Binding-site contacts:
Ligand atom C10 contacts residue THR72 of chain 1.A at 3.9 Å.
Ligand atom C4 contacts residue THR106 of chain 1.A at 3.5 Å.
Ligand atom C15 contacts residue THR106 of chain 1.A at 3.6 Å.
Ligand atom C3 contacts residue THR106 of chain 1.A at 3.7 Å.
Ligand atom C3 contacts residue ALA100 of chain 1.A at 3.7 Å (hydrophobic).
Ligand atom C8 contacts residue JVN1 of chain 1.C at 3.8 Å.
Ligand atom C15 contacts residue GLY108 of chain 1.A at 3.9 Å.
Ligand atom C10 contacts residue GLY74 of chain 1.A at 3.8 Å.
Ligand atom C14 contacts residue ARG81 of chain 1.A at 3.9 Å.
Ligand atom C1 contacts residue ALA102 of chain 1.A at 4.0 Å (hydrophobic).
Ligand atom C2 contacts residue GLN110 of chain 1.A at 3.7 Å.
Ligand atom C2 contacts residue ASN101 of chain 1.A at 3.5 Å.
Ligand atom C6 contacts residue GLY71 of chain 1.A at 3.5 Å.
Ligand atom C14 contacts residue THR106 of chain 1.A at 3.2 Å.
Ligand atom C1 contacts residue GLN110 of chain 1.A at 3.6 Å.
Ligand atom O17 contacts residue SER80 of chain 1.A at 2.8 Å (h-bond).
Ligand atom C14 contacts residue SER80 of chain 1.A at 3.6 Å.
Ligand atom C2 contacts residue ALA102 of chain 1.A at 3.9 Å (hydrophobic).
Ligand atom C3 contacts residue ASN101 of chain 1.A at 3.7 Å.
Ligand atom C6 contacts residue ALA102 of chain 1.A at 4.0 Å (hydrophobic).
Ligand atom C1 contacts residue ASN101 of chain 1.A at 4.0 Å.
Ligand atom C13 contacts residue THR106 of chain 1.A at 3.6 Å.
Ligand atom C1 contacts residue GLY71 of chain 1.A at 3.6 Å.
Ligand atom F7 contacts residue GLY71 of chain 1.A at 3.2 Å.
Ligand atom C15 contacts residue SER80 of chain 1.A at 3.6 Å.
Ligand atom C13 contacts residue ARG81 of chain 1.A at 3.8 Å.
Ligand atom C5 contacts residue GLN110 of chain 1.A at 3.9 Å.
Ligand atom C2 contacts residue ALA100 of chain 1.A at 4.0 Å (hydrophobic).
Ligand atom O12 contacts residue JVN1 of chain 1.C at 3.1 Å.
Ligand atom C4 contacts residue GLN110 of chain 1.A at 4.0 Å.
Ligand atom F7 contacts residue ASN101 of chain 1.A at 3.9 Å.
Ligand atom C3 contacts residue GLN110 of chain 1.A at 4.0 Å.
Ligand atom C6 contacts residue JVN1 of chain 1.C at 3.6 Å.
Ligand atom N9 contacts residue GLY108 of chain 1.A at 3.5 Å (h-bond).
Ligand atom O17 contacts residue ARG81 of chain 1.A at 3.4 Å (salt-bridge).
Ligand atom C10 contacts residue GLY73 of chain 1.A at 3.5 Å.
Ligand atom N9 contacts residue THR106 of chain 1.A at 3.0 Å (h-bond).
Ligand atom C8 contacts residue THR72 of chain 1.A at 3.4 Å.
Ligand atom C13 contacts residue JVN1 of chain 1.C at 3.9 Å.
Ligand atom C6 contacts residue GLN110 of chain 1.A at 3.6 Å.

Sequence of chain 1.A:
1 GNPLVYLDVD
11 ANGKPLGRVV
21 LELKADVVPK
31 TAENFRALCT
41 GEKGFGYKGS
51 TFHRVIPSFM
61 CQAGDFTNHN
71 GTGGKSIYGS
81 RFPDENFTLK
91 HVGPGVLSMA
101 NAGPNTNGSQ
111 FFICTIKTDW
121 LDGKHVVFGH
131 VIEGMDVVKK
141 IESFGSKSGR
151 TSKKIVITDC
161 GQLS

A protein and the small-molecule ligand that binds it are described below.
Small molecule (SMILES): O[C@@H]1CO[C@@H]2C[C@H]1Nc1ccc(F)cc12